Sequence of chain 1.D:
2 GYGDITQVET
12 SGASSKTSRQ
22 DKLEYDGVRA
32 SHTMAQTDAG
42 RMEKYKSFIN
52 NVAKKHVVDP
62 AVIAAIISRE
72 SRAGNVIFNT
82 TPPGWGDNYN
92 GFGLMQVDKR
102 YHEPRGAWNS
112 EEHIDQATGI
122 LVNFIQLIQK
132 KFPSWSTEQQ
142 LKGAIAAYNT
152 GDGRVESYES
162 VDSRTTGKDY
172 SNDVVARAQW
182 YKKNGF

The protein below binds the small molecule below.
Small molecule (SMILES): CC(=O)N[C@@H]1[C@@H](O)[C@H](O[C@@H]2O[C@H](CO)[C@@H](O[C@@H]3O[C@H](CO)[C@@H](O)[C@H](O)[C@H]3NC(C)=O)[C@H](O)[C@H]2NC(C)=O)[C@@H](CO)O[C@H]1O

Binding-site contacts:
Ligand atom C8 contacts residue ILE78 of chain 1.D at 3.4 Å (hydrophobic).
Ligand atom C5 contacts residue GLU71 of chain 1.D at 3.7 Å.
Ligand atom O6 contacts residue THR167 of chain 1.D at 3.5 Å.
Ligand atom C8 contacts residue VAL77 of chain 1.D at 3.7 Å (hydrophobic).
Ligand atom O7 contacts residue VAL77 of chain 1.D at 3.7 Å.
Ligand atom C7 contacts residue GLY87 of chain 1.D at 3.6 Å.
Ligand atom C6 contacts residue THR167 of chain 1.D at 3.3 Å.
Ligand atom C3 contacts residue ARG73 of chain 1.D at 3.7 Å.
Ligand atom C6 contacts residue GLU71 of chain 1.D at 3.4 Å.
Ligand atom O6 contacts residue ARG73 of chain 1.D at 3.7 Å.
Ligand atom O7 contacts residue ASN76 of chain 1.D at 2.8 Å (h-bond).
Ligand atom C6 contacts residue ARG70 of chain 1.D at 3.6 Å.
Ligand atom C1 contacts residue GLU71 of chain 1.D at 3.7 Å.
Ligand atom C7 contacts residue GLN97 of chain 1.D at 3.6 Å.
Ligand atom O3 contacts residue GLN97 of chain 1.D at 2.8 Å (h-bond).
Ligand atom N2 contacts residue GLU71 of chain 1.D at 3.1 Å (salt-bridge).
Ligand atom N2 contacts residue GLN97 of chain 1.D at 3.6 Å (h-bond).
Ligand atom C7 contacts residue ASP88 of chain 1.D at 3.6 Å.
Ligand atom O6 contacts residue GLN21 of chain 1.D at 3.5 Å (h-bond).
Ligand atom O4 contacts residue GLN21 of chain 1.D at 3.5 Å.
Ligand atom N2 contacts residue ASP22 of chain 1.D at 3.2 Å (salt-bridge).
Ligand atom N2 contacts residue ARG73 of chain 1.D at 3.4 Å (salt-bridge).
Ligand atom O7 contacts residue GLN21 of chain 1.D at 3.2 Å.
Ligand atom C8 contacts residue ARG73 of chain 1.D at 3.5 Å.
Ligand atom C8 contacts residue ASP22 of chain 1.D at 3.7 Å.
Ligand atom C8 contacts residue GLY87 of chain 1.D at 3.5 Å.
Ligand atom O7 contacts residue GLY87 of chain 1.D at 3.5 Å.
Ligand atom C3 contacts residue GLN21 of chain 1.D at 3.4 Å.
Ligand atom C3 contacts residue GLU71 of chain 1.D at 3.2 Å.
Ligand atom O5 contacts residue GLN21 of chain 1.D at 3.3 Å (h-bond).
Ligand atom C8 contacts residue THR38 of chain 1.D at 3.7 Å.
Ligand atom C2 contacts residue GLU71 of chain 1.D at 3.7 Å.
Ligand atom O3 contacts residue GLN21 of chain 1.D at 2.6 Å (h-bond).
Ligand atom O4 contacts residue GLU71 of chain 1.D at 2.4 Å (salt-bridge).
Ligand atom O3 contacts residue ASP88 of chain 1.D at 3.6 Å.
Ligand atom C4 contacts residue GLU71 of chain 1.D at 3.2 Å.
Ligand atom C5 contacts residue GLN21 of chain 1.D at 3.6 Å.
Ligand atom O7 contacts residue ASP88 of chain 1.D at 2.8 Å (salt-bridge).
Ligand atom O6 contacts residue ARG70 of chain 1.D at 2.7 Å (salt-bridge).
Ligand atom O3 contacts residue ARG73 of chain 1.D at 3.0 Å (salt-bridge).